Sequence of chain 1.D:
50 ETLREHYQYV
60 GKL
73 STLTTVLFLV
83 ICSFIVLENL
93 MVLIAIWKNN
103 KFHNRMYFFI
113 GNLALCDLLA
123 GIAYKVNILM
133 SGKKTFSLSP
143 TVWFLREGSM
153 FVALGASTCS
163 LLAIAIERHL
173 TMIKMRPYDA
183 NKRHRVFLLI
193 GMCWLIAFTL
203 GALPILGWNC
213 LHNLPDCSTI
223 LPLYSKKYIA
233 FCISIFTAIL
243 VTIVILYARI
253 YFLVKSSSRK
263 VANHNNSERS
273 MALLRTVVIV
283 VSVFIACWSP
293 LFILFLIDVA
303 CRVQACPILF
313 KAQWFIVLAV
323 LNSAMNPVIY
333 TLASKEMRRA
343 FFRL

A small-molecule ligand and the protein it binds are described below.
Small molecule (SMILES): O=C(c1cc(C2CC2)on1)N(C1CCCCC1)C1CCCCC1

Binding-site contacts:
Ligand atom C11 contacts residue PHE294 of chain 1.D at 3.8 Å (hydrophobic).
Ligand atom C21 contacts residue MET152 of chain 1.D at 3.9 Å (hydrophobic).
Ligand atom C3 contacts residue CYS234 of chain 1.D at 3.7 Å (hydrophobic).
Ligand atom C3 contacts residue LEU202 of chain 1.D at 4.0 Å (hydrophobic).
Ligand atom C2 contacts residue LEU202 of chain 1.D at 3.7 Å (hydrophobic).
Ligand atom C12 contacts residue PHE294 of chain 1.D at 4.0 Å (hydrophobic).
Ligand atom C2 contacts residue ILE237 of chain 1.D at 3.8 Å (hydrophobic).
Ligand atom N17 contacts residue LEU293 of chain 1.D at 3.6 Å.
Ligand atom O15 contacts residue GLY157 of chain 1.D at 3.8 Å.
Ligand atom O15 contacts residue PHE153 of chain 1.D at 4.0 Å.
Ligand atom C20 contacts residue PHE153 of chain 1.D at 3.6 Å (hydrophobic).
Ligand atom C23 contacts residue MET152 of chain 1.D at 3.9 Å (hydrophobic).
Ligand atom C13 contacts residue TRP290 of chain 1.D at 3.4 Å (hydrophobic).
Ligand atom C19 contacts residue PHE153 of chain 1.D at 4.0 Å (hydrophobic).
Ligand atom O18 contacts residue LEU156 of chain 1.D at 3.4 Å.
Ligand atom C11 contacts residue PHE297 of chain 1.D at 3.6 Å (hydrophobic).
Ligand atom C6 contacts residue LEU156 of chain 1.D at 4.1 Å (hydrophobic).
Ligand atom C9 contacts residue CYS234 of chain 1.D at 3.7 Å (hydrophobic).
Ligand atom C11 contacts residue PHE238 of chain 1.D at 3.9 Å (hydrophobic).
Ligand atom C19 contacts residue LEU156 of chain 1.D at 3.8 Å (hydrophobic).
Ligand atom O18 contacts residue LEU293 of chain 1.D at 3.5 Å.
Ligand atom C12 contacts residue PHE297 of chain 1.D at 3.6 Å (hydrophobic).
Ligand atom O15 contacts residue LEU156 of chain 1.D at 3.5 Å.
Ligand atom C8 contacts residue PHE297 of chain 1.D at 3.8 Å (hydrophobic).
Ligand atom C23 contacts residue ILE318 of chain 1.D at 3.9 Å (hydrophobic).
Ligand atom C10 contacts residue PHE238 of chain 1.D at 3.6 Å (hydrophobic).
Ligand atom C20 contacts residue LEU156 of chain 1.D at 4.1 Å (hydrophobic).
Ligand atom C10 contacts residue ILE235 of chain 1.D at 3.6 Å (hydrophobic).
Ligand atom N17 contacts residue LEU156 of chain 1.D at 3.5 Å.
Ligand atom C21 contacts residue PHE153 of chain 1.D at 3.8 Å (hydrophobic).
Ligand atom C2 contacts residue CYS234 of chain 1.D at 3.6 Å (hydrophobic).
Ligand atom C9 contacts residue PHE297 of chain 1.D at 3.8 Å (hydrophobic).
Ligand atom N17 contacts residue TRP290 of chain 1.D at 4.0 Å.
Ligand atom C16 contacts residue LEU156 of chain 1.D at 3.9 Å (hydrophobic).
Ligand atom C6 contacts residue GLY157 of chain 1.D at 3.7 Å.
Ligand atom C4 contacts residue CYS234 of chain 1.D at 4.1 Å (hydrophobic).
Ligand atom C10 contacts residue CYS234 of chain 1.D at 3.6 Å (hydrophobic).
Ligand atom C5 contacts residue PHE238 of chain 1.D at 4.0 Å (hydrophobic).
Ligand atom O18 contacts residue PHE297 of chain 1.D at 4.1 Å.
Ligand atom C1 contacts residue ILE237 of chain 1.D at 3.8 Å (hydrophobic).